The small molecule below binds the protein below.
Small molecule (SMILES): CC(=O)N[C@@H]1[C@@H](O)[C@H](O)[C@@H](CO)O[C@H]1O

Sequence of chain 1.B:
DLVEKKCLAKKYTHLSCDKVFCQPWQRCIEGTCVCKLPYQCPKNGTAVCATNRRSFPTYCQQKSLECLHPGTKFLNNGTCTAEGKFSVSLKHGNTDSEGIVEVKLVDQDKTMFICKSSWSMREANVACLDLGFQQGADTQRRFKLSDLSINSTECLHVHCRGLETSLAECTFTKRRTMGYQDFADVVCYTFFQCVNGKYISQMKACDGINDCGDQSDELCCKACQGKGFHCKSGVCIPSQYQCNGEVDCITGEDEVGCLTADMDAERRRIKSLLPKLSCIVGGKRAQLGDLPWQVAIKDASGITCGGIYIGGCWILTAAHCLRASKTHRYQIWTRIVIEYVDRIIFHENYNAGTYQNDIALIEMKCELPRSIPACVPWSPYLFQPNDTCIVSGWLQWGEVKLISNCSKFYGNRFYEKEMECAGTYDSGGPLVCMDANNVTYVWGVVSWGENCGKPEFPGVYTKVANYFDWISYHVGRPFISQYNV

Binding-site contacts:
Ligand atom C7 contacts residue ALA291 of chain 1.B at 3.4 Å (hydrophobic).
Ligand atom O5 contacts residue ASN85 of chain 1.B at 2.3 Å (h-bond).
Ligand atom O5 contacts residue GLY86 of chain 1.B at 3.9 Å.
Ligand atom C8 contacts residue ALA291 of chain 1.B at 3.4 Å (hydrophobic).
Ligand atom C1 contacts residue ASN85 of chain 1.B at 1.4 Å.
Ligand atom C1 contacts residue GLY86 of chain 1.B at 4.5 Å.
Ligand atom N2 contacts residue ALA291 of chain 1.B at 4.0 Å.
Ligand atom N2 contacts residue ASN85 of chain 1.B at 3.0 Å (h-bond).
Ligand atom C2 contacts residue ASN85 of chain 1.B at 2.6 Å.
Ligand atom C3 contacts residue ASN85 of chain 1.B at 3.9 Å.
Ligand atom O7 contacts residue ASN85 of chain 1.B at 3.8 Å.
Ligand atom C5 contacts residue THR54 of chain 1.B at 4.3 Å.
Ligand atom C7 contacts residue ASN85 of chain 1.B at 3.6 Å.
Ligand atom C4 contacts residue ASN85 of chain 1.B at 4.3 Å.
Ligand atom C5 contacts residue ASN85 of chain 1.B at 3.7 Å.
Ligand atom O7 contacts residue ALA291 of chain 1.B at 3.7 Å.
Ligand atom O6 contacts residue THR54 of chain 1.B at 3.9 Å.
Ligand atom C1 contacts residue ALA291 of chain 1.B at 4.4 Å (hydrophobic).
Ligand atom O6 contacts residue ALA55 of chain 1.B at 3.7 Å.